A small-molecule ligand and the protein it binds are described below.
Small molecule (SMILES): C[C@H](O)[C@@H](O)[C@@H](O)[C@H](O)CO

Binding-site contacts:
Ligand atom C1 contacts residue TRP90 of chain 1.E at 3.4 Å (hydrophobic).
Ligand atom O1 contacts residue HIS528 of chain 1.F at 3.2 Å (h-bond).
Ligand atom O1 contacts residue TRP90 of chain 1.E at 3.9 Å.
Ligand atom C2 contacts residue GLU337 of chain 1.F at 3.1 Å.
Ligand atom C5 contacts residue TYR440 of chain 1.F at 4.2 Å (hydrophobic).
Ligand atom C5 contacts residue GLN302 of chain 1.F at 4.2 Å.
Ligand atom O5 contacts residue MET185 of chain 1.F at 3.4 Å.
Ligand atom O4 contacts residue GLN302 of chain 1.F at 2.8 Å (h-bond).
Ligand atom C5 contacts residue TRP90 of chain 1.E at 4.2 Å (hydrophobic).
Ligand atom O1 contacts residue ASN527 of chain 1.F at 2.9 Å (h-bond).
Ligand atom C1 contacts residue ASN527 of chain 1.F at 3.9 Å.
Ligand atom O2 contacts residue SER393 of chain 1.F at 3.6 Å (h-bond).
Ligand atom C6 contacts residue TRP499 of chain 1.F at 3.9 Å (hydrophobic).
Ligand atom O2 contacts residue ASP361 of chain 1.F at 2.8 Å (salt-bridge).
Ligand atom O5 contacts residue TRP90 of chain 1.E at 3.6 Å.
Ligand atom O1 contacts residue GLU337 of chain 1.F at 3.3 Å (salt-bridge).
Ligand atom C4 contacts residue GLN302 of chain 1.F at 4.0 Å.
Ligand atom C6 contacts residue PHE441 of chain 1.F at 4.4 Å (hydrophobic).
Ligand atom O4 contacts residue SER393 of chain 1.F at 3.8 Å.
Ligand atom O2 contacts residue GLU337 of chain 1.F at 3.6 Å.
Ligand atom C2 contacts residue ASP361 of chain 1.F at 4.0 Å.
Ligand atom C6 contacts residue GLN302 of chain 1.F at 4.3 Å.
Ligand atom C6 contacts residue TYR440 of chain 1.F at 3.5 Å (hydrophobic).
Ligand atom C1 contacts residue GLU337 of chain 1.F at 3.5 Å.
Ligand atom C1 contacts residue ASP361 of chain 1.F at 4.0 Å.
Ligand atom C4 contacts residue SER393 of chain 1.F at 4.1 Å.
Ligand atom C3 contacts residue TRP90 of chain 1.E at 4.0 Å (hydrophobic).
Ligand atom C3 contacts residue GLU337 of chain 1.F at 4.2 Å.
Ligand atom C2 contacts residue TRP90 of chain 1.E at 4.4 Å (hydrophobic).
Ligand atom O3 contacts residue TRP90 of chain 1.E at 3.9 Å.
Ligand atom C5 contacts residue ARG18 of chain 1.E at 4.3 Å.
Ligand atom O5 contacts residue GLN302 of chain 1.F at 3.5 Å (h-bond).
Ligand atom C1 contacts residue HIS528 of chain 1.F at 4.4 Å.
Ligand atom O5 contacts residue TYR440 of chain 1.F at 4.1 Å.
Ligand atom O1 contacts residue ILE187 of chain 1.F at 4.1 Å.
Ligand atom C2 contacts residue SER393 of chain 1.F at 4.1 Å.
Ligand atom O4 contacts residue GLU337 of chain 1.F at 3.5 Å (salt-bridge).
Ligand atom O1 contacts residue ASP361 of chain 1.F at 2.9 Å (salt-bridge).
Ligand atom O5 contacts residue ARG18 of chain 1.E at 3.0 Å (salt-bridge).
Ligand atom C1 contacts residue ILE187 of chain 1.F at 4.1 Å (hydrophobic).

Sequence of chain 1.F:
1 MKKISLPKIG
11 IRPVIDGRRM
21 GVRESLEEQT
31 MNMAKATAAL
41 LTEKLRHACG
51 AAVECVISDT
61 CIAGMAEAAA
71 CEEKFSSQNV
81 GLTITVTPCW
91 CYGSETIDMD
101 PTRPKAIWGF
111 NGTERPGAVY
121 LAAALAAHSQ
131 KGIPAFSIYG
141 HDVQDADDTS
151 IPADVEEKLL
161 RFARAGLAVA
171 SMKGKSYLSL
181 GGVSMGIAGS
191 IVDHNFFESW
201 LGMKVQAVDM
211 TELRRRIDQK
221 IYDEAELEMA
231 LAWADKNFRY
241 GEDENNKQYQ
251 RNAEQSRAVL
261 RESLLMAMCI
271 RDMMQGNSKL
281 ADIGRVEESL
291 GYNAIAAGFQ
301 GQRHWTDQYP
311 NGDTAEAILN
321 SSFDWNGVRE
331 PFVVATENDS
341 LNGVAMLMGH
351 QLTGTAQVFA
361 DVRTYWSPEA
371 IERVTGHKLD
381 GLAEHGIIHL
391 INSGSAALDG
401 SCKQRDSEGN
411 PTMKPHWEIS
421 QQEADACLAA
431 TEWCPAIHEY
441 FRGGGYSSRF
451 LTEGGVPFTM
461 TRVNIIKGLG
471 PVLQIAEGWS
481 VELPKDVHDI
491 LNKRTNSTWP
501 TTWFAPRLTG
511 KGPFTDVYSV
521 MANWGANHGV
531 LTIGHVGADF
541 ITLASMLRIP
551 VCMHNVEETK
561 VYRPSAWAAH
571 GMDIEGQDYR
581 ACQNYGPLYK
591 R

Sequence of chain 1.E:
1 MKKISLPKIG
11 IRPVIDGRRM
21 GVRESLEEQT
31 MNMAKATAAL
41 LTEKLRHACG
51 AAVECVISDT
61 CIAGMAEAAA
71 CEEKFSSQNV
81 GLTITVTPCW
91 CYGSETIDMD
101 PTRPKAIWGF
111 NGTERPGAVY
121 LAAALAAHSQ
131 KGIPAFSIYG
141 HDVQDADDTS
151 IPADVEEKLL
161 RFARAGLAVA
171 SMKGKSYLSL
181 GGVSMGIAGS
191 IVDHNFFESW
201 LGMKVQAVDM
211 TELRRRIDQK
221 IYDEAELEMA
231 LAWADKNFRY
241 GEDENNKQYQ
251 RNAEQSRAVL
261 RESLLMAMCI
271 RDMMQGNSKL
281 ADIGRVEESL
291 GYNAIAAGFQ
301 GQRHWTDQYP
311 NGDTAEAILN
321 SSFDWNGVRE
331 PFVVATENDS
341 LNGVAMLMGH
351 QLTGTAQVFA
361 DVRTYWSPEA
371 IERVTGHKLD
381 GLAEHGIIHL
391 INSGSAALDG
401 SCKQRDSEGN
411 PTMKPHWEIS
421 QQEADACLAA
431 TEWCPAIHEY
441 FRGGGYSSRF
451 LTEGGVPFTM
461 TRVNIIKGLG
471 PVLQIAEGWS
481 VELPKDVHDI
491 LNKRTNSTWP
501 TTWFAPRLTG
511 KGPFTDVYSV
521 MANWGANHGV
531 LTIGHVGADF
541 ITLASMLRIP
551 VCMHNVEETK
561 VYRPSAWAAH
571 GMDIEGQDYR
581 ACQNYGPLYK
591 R